Binding-site contacts:
Ligand atom C10 contacts residue TYR156 of chain 1.K at 3.7 Å (hydrophobic).
Ligand atom C13 contacts residue PHE164 of chain 1.K at 2.9 Å (hydrophobic).
Ligand atom C13 contacts residue VAL163 of chain 1.K at 3.2 Å (hydrophobic).
Ligand atom C4 contacts residue VAL36 of chain 1.K at 3.3 Å (hydrophobic).
Ligand atom C13 contacts residue LYS39 of chain 1.K at 4.1 Å.
Ligand atom C6 contacts residue ALA40 of chain 1.K at 3.9 Å (hydrophobic).
Ligand atom C14 contacts residue LYS39 of chain 1.K at 4.0 Å.
Ligand atom C4 contacts residue VAL153 of chain 1.K at 4.0 Å (hydrophobic).
Ligand atom C12 contacts residue VAL163 of chain 1.K at 3.0 Å (hydrophobic).
Ligand atom C12 contacts residue LYS39 of chain 1.K at 3.6 Å.
Ligand atom C9 contacts residue LYS39 of chain 1.K at 3.8 Å.
Ligand atom C9 contacts residue TYR156 of chain 1.K at 3.8 Å (hydrophobic).
Ligand atom O1 contacts residue LYS39 of chain 1.K at 2.7 Å.
Ligand atom C2 contacts residue VAL36 of chain 1.K at 4.0 Å (hydrophobic).
Ligand atom N contacts residue VAL163 of chain 1.K at 4.2 Å.
Ligand atom C7 contacts residue TYR156 of chain 1.K at 3.9 Å (hydrophobic).
Ligand atom O3 contacts residue TYR156 of chain 1.K at 2.7 Å (h-bond).
Ligand atom C14 contacts residue PHE164 of chain 1.K at 3.4 Å (hydrophobic).
Ligand atom C11 contacts residue LYS39 of chain 1.K at 3.0 Å.
Ligand atom C1 contacts residue TYR156 of chain 1.K at 4.0 Å (hydrophobic).
Ligand atom C1 contacts residue LYS39 of chain 1.K at 3.4 Å.
Ligand atom S contacts residue TYR156 of chain 1.K at 3.7 Å.
Ligand atom C11 contacts residue VAL163 of chain 1.K at 3.5 Å (hydrophobic).
Ligand atom C2 contacts residue LYS39 of chain 1.K at 3.9 Å.
Ligand atom C14 contacts residue VAL163 of chain 1.K at 3.9 Å (hydrophobic).
Ligand atom C7 contacts residue LYS39 of chain 1.K at 3.6 Å.
Ligand atom C7 contacts residue ALA40 of chain 1.K at 3.9 Å (hydrophobic).
Ligand atom C15 contacts residue LYS39 of chain 1.K at 3.5 Å.
Ligand atom C8 contacts residue TYR156 of chain 1.K at 3.8 Å (hydrophobic).
Ligand atom C10 contacts residue LYS39 of chain 1.K at 4.0 Å.
Ligand atom C12 contacts residue PHE164 of chain 1.K at 3.4 Å (hydrophobic).
Ligand atom C8 contacts residue LYS39 of chain 1.K at 3.7 Å.
Ligand atom C6 contacts residue TYR156 of chain 1.K at 3.9 Å (hydrophobic).
Ligand atom C16 contacts residue LYS39 of chain 1.K at 2.9 Å.
Ligand atom C3 contacts residue VAL36 of chain 1.K at 3.2 Å (hydrophobic).
Ligand atom N contacts residue LYS39 of chain 1.K at 3.1 Å.
Ligand atom C4 contacts residue TYR156 of chain 1.K at 4.1 Å (hydrophobic).
Ligand atom C5 contacts residue TYR156 of chain 1.K at 3.8 Å (hydrophobic).
Ligand atom O2 contacts residue TYR156 of chain 1.K at 3.9 Å.
Ligand atom S contacts residue LYS39 of chain 1.K at 4.1 Å.

Sequence of chain 1.K:
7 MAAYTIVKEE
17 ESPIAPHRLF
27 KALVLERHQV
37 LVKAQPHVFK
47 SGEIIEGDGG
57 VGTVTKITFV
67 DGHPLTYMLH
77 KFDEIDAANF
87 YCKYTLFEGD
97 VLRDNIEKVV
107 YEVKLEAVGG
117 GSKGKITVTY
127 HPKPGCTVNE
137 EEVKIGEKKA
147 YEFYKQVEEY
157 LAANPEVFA

A protein and the small-molecule ligand that binds it are described below.
Small molecule (SMILES): O=S(=O)(O)c1cccc2cccc(Nc3ccccc3)c12